A small-molecule ligand and the protein it binds are described below.
Small molecule (SMILES): CC(=O)N[C@H]1[C@H](O[C@H]2[C@H](O)[C@@H](NC(C)=O)CO[C@@H]2CO)O[C@H](CO)[C@@H](O[C@@H]2O[C@H](CO)[C@@H](O)[C@H](O)[C@@H]2O)[C@@H]1O

Sequence of chain 1.A:
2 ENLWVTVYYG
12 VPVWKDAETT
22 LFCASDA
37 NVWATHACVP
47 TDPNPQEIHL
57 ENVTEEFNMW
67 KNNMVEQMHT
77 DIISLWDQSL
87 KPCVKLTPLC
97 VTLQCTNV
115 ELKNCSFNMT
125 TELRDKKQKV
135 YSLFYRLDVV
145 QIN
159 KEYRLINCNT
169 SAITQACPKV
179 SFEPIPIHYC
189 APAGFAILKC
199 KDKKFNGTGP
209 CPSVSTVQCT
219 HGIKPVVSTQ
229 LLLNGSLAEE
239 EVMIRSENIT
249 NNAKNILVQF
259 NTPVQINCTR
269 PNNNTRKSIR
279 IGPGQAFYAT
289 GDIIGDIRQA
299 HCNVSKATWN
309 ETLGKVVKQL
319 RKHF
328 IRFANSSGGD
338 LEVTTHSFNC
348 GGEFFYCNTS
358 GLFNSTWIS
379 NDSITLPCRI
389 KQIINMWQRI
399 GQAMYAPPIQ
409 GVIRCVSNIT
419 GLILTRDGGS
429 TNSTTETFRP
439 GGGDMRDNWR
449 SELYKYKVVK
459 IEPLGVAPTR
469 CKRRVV

Binding-site contacts:
Ligand atom O7 contacts residue ASN332 of chain 1.A at 2.7 Å (h-bond).
Ligand atom C8 contacts residue ASN355 of chain 1.A at 3.5 Å.
Ligand atom C1 contacts residue SER357 of chain 1.A at 4.0 Å.
Ligand atom C8 contacts residue THR341 of chain 1.A at 3.6 Å.
Ligand atom C2 contacts residue ASN355 of chain 1.A at 4.1 Å.
Ligand atom C8 contacts residue THR356 of chain 1.A at 4.1 Å.
Ligand atom C7 contacts residue THR356 of chain 1.A at 4.5 Å.
Ligand atom C1 contacts residue ASN332 of chain 1.A at 1.4 Å.
Ligand atom N2 contacts residue ASN332 of chain 1.A at 3.1 Å (h-bond).
Ligand atom C7 contacts residue SER357 of chain 1.A at 4.2 Å.
Ligand atom C7 contacts residue SER333 of chain 1.A at 4.4 Å.
Ligand atom O7 contacts residue ASN355 of chain 1.A at 2.7 Å (h-bond).
Ligand atom O5 contacts residue ASN332 of chain 1.A at 2.3 Å (h-bond).
Ligand atom O7 contacts residue THR356 of chain 1.A at 3.8 Å.
Ligand atom N2 contacts residue ASN355 of chain 1.A at 3.6 Å.
Ligand atom C7 contacts residue ASN355 of chain 1.A at 3.0 Å.
Ligand atom C7 contacts residue ASN332 of chain 1.A at 3.1 Å.
Ligand atom C8 contacts residue SER333 of chain 1.A at 3.9 Å.
Ligand atom O7 contacts residue SER357 of chain 1.A at 3.0 Å (h-bond).
Ligand atom C2 contacts residue ASN332 of chain 1.A at 2.5 Å.
Ligand atom C2 contacts residue SER357 of chain 1.A at 4.1 Å.
Ligand atom O5 contacts residue SER357 of chain 1.A at 4.5 Å.
Ligand atom N2 contacts residue SER333 of chain 1.A at 4.2 Å.
Ligand atom C3 contacts residue ASN332 of chain 1.A at 3.9 Å.
Ligand atom C8 contacts residue ASN332 of chain 1.A at 4.4 Å.
Ligand atom C4 contacts residue ASN332 of chain 1.A at 4.2 Å.
Ligand atom C5 contacts residue ASN332 of chain 1.A at 3.6 Å.